Binding-site contacts:
Ligand atom C2 contacts residue NAG2 of chain 1.EA at 4.4 Å.
Ligand atom C3 contacts residue NAG2 of chain 1.EA at 4.0 Å.
Ligand atom C8 contacts residue SER355 of chain 1.N at 3.8 Å.
Ligand atom C8 contacts residue GLY356 of chain 1.N at 3.9 Å.
Ligand atom C4 contacts residue ASN359 of chain 1.N at 4.2 Å.
Ligand atom C7 contacts residue ASN359 of chain 1.N at 3.3 Å.
Ligand atom C8 contacts residue NAG1 of chain 1.EA at 3.4 Å.
Ligand atom N2 contacts residue ASN359 of chain 1.N at 2.9 Å (h-bond).
Ligand atom C2 contacts residue ASN359 of chain 1.N at 2.4 Å.
Ligand atom N2 contacts residue NAG2 of chain 1.EA at 3.6 Å.
Ligand atom C3 contacts residue ASN359 of chain 1.N at 3.8 Å.
Ligand atom C8 contacts residue ASN359 of chain 1.N at 4.4 Å.
Ligand atom O7 contacts residue GLY356 of chain 1.N at 3.9 Å.
Ligand atom O5 contacts residue ASN359 of chain 1.N at 2.3 Å (h-bond).
Ligand atom O3 contacts residue NAG2 of chain 1.EA at 4.0 Å.
Ligand atom C1 contacts residue ASN359 of chain 1.N at 1.4 Å.
Ligand atom C7 contacts residue NAG2 of chain 1.EA at 4.4 Å.
Ligand atom O7 contacts residue ASN359 of chain 1.N at 3.4 Å (h-bond).
Ligand atom C5 contacts residue ASN359 of chain 1.N at 3.6 Å.
Ligand atom C7 contacts residue SER355 of chain 1.N at 4.0 Å.
Ligand atom O7 contacts residue SER355 of chain 1.N at 4.1 Å.
Ligand atom C7 contacts residue GLY356 of chain 1.N at 4.3 Å.
Ligand atom C8 contacts residue NAG2 of chain 1.EA at 4.2 Å.

This protein binds this small molecule.
Small molecule (SMILES): CC(=O)N[C@H]1[C@H](O[C@H]2[C@H](O)[C@@H](NC(C)=O)CO[C@@H]2CO)O[C@H](CO)[C@@H](O)[C@@H]1O

Sequence of chain 1.N:
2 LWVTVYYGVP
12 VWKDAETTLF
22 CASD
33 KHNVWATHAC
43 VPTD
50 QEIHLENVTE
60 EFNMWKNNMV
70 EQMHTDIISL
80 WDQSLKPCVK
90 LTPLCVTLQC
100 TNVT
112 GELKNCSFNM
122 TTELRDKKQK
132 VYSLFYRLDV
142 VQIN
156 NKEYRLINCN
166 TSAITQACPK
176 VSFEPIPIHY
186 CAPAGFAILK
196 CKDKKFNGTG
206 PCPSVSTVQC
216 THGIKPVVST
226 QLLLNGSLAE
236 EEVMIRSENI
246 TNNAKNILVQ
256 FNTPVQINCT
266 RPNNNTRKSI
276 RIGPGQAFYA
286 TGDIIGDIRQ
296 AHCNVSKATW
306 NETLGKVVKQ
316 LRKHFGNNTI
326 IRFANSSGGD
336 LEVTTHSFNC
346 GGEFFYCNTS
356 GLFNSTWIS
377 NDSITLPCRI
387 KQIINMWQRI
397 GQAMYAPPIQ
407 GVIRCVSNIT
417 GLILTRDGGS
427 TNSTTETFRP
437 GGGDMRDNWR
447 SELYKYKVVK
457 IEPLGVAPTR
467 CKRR